Sequence of chain 24.K:
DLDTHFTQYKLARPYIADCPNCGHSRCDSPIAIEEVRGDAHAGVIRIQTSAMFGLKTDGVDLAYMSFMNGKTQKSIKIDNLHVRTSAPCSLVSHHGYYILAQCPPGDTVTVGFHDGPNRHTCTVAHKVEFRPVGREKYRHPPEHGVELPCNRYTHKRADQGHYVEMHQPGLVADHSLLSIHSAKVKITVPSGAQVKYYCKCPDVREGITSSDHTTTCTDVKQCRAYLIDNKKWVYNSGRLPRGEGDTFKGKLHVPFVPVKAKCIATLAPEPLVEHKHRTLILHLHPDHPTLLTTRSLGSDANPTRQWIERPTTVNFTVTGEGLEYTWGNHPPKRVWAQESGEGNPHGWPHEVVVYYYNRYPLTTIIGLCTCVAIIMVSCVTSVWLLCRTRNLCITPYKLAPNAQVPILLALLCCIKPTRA

This protein binds this small molecule.
Small molecule (SMILES): CC(=O)N[C@@H]1[C@@H](O)[C@H](O)[C@@H](CO)O[C@H]1O

Binding-site contacts:
Ligand atom N2 contacts residue ASN315 of chain 24.K at 2.8 Å (h-bond).
Ligand atom O5 contacts residue ASN315 of chain 24.K at 2.4 Å (h-bond).
Ligand atom O7 contacts residue ASN315 of chain 24.K at 4.2 Å.
Ligand atom C3 contacts residue ASN315 of chain 24.K at 3.8 Å.
Ligand atom O5 contacts residue THR313 of chain 24.K at 4.3 Å.
Ligand atom C8 contacts residue ILE281 of chain 24.K at 4.5 Å (hydrophobic).
Ligand atom C1 contacts residue ASN315 of chain 24.K at 1.4 Å.
Ligand atom C5 contacts residue ASN315 of chain 24.K at 3.7 Å.
Ligand atom O5 contacts residue VAL314 of chain 24.K at 3.8 Å.
Ligand atom C6 contacts residue ASN315 of chain 24.K at 4.5 Å.
Ligand atom C1 contacts residue VAL314 of chain 24.K at 4.4 Å (hydrophobic).
Ligand atom C2 contacts residue ASN315 of chain 24.K at 2.5 Å.
Ligand atom C8 contacts residue ASN315 of chain 24.K at 3.5 Å.
Ligand atom C4 contacts residue ASN315 of chain 24.K at 4.3 Å.
Ligand atom C7 contacts residue ASN315 of chain 24.K at 3.3 Å.
Ligand atom C6 contacts residue THR313 of chain 24.K at 4.5 Å.